Binding-site contacts:
Ligand atom C1 contacts residue ASN27 of chain 1.A at 4.5 Å.
Ligand atom C5 contacts residue ASN27 of chain 1.A at 3.5 Å.
Ligand atom C2 contacts residue ASN27 of chain 1.A at 2.5 Å.
Ligand atom C7 contacts residue ASN27 of chain 1.A at 4.5 Å.
Ligand atom C5 contacts residue ASN27 of chain 1.A at 3.4 Å.
Ligand atom C4 contacts residue ASN27 of chain 1.A at 4.1 Å.
Ligand atom C3 contacts residue ASN27 of chain 1.A at 3.8 Å.
Ligand atom O6 contacts residue ASN27 of chain 1.A at 4.4 Å.
Ligand atom O5 contacts residue ASN27 of chain 1.A at 3.5 Å (h-bond).
Ligand atom C1 contacts residue ASN27 of chain 1.A at 1.6 Å.
Ligand atom N2 contacts residue ASN27 of chain 1.A at 3.3 Å (h-bond).
Ligand atom C6 contacts residue ASN27 of chain 1.A at 4.3 Å.
Ligand atom O5 contacts residue ASN27 of chain 1.A at 2.1 Å (h-bond).
Ligand atom C6 contacts residue ASN27 of chain 1.A at 3.0 Å.

The protein below binds the small molecule below.
Small molecule (SMILES): CC(=O)N[C@H]1CO[C@H](CO[C@@H]2O[C@@H](C)[C@@H](O)[C@@H](O)[C@@H]2O)[C@@H](O)[C@@H]1O

Sequence of chain 1.A:
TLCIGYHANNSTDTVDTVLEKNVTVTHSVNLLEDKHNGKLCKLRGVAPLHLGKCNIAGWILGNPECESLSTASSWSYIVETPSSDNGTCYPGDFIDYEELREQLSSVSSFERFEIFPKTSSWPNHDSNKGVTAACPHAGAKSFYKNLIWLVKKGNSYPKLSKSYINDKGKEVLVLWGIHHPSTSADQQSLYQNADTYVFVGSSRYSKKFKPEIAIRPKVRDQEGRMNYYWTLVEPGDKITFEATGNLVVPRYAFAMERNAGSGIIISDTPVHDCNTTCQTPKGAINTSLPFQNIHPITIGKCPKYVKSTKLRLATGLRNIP